This protein binds this small molecule.
Small molecule (SMILES): CC(=O)N[C@@H]1[C@@H](O)[C@H](O)[C@@H](CO)O[C@H]1O

Sequence of chain 3.D:
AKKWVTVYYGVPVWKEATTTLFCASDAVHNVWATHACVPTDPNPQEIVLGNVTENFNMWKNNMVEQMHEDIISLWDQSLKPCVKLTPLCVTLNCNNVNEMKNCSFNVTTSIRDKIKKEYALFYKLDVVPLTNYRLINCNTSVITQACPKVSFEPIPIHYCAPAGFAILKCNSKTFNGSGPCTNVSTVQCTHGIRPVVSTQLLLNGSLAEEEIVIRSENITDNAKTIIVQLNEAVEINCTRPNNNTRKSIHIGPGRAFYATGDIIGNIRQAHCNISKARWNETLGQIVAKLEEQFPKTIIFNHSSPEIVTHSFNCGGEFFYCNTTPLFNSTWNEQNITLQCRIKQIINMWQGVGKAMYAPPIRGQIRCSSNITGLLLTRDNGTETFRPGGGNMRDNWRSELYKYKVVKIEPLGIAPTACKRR

Binding-site contacts:
Ligand atom C2 contacts residue ASN178 of chain 3.D at 2.5 Å.
Ligand atom O7 contacts residue ASN178 of chain 3.D at 3.1 Å (h-bond).
Ligand atom C1 contacts residue ASN178 of chain 3.D at 1.4 Å.
Ligand atom C5 contacts residue ASN178 of chain 3.D at 3.7 Å.
Ligand atom C4 contacts residue ASN178 of chain 3.D at 4.2 Å.
Ligand atom O5 contacts residue ARG173 of chain 3.D at 3.5 Å (salt-bridge).
Ligand atom C1 contacts residue THR179 of chain 3.D at 4.5 Å.
Ligand atom O5 contacts residue ASN178 of chain 3.D at 2.4 Å (h-bond).
Ligand atom C5 contacts residue ARG173 of chain 3.D at 4.4 Å.
Ligand atom N2 contacts residue THR179 of chain 3.D at 4.3 Å.
Ligand atom O6 contacts residue VAL156 of chain 3.D at 3.8 Å.
Ligand atom C3 contacts residue ASN178 of chain 3.D at 3.8 Å.
Ligand atom C6 contacts residue VAL156 of chain 3.D at 4.4 Å (hydrophobic).
Ligand atom C1 contacts residue ARG173 of chain 3.D at 4.0 Å.
Ligand atom C7 contacts residue ASN178 of chain 3.D at 3.2 Å.
Ligand atom C8 contacts residue ASN178 of chain 3.D at 3.5 Å.
Ligand atom O6 contacts residue ILE175 of chain 3.D at 4.4 Å.
Ligand atom N2 contacts residue ASN178 of chain 3.D at 2.9 Å (h-bond).